A protein and the small-molecule ligand that binds it are described below.
Small molecule (SMILES): CC(=O)N[C@@H]1[C@@H](O)[C@H](O)[C@@H](CO)O[C@H]1O

Binding-site contacts:
Ligand atom C2 contacts residue ASN393 of chain 1.C at 2.5 Å.
Ligand atom C8 contacts residue GLY390 of chain 1.C at 4.0 Å.
Ligand atom C3 contacts residue ASN393 of chain 1.C at 3.9 Å.
Ligand atom O7 contacts residue ASN393 of chain 1.C at 3.4 Å (h-bond).
Ligand atom O5 contacts residue ASN393 of chain 1.C at 2.5 Å (h-bond).
Ligand atom N2 contacts residue ASN393 of chain 1.C at 2.9 Å (h-bond).
Ligand atom C4 contacts residue ASN393 of chain 1.C at 4.4 Å.
Ligand atom C1 contacts residue ASN393 of chain 1.C at 1.5 Å.
Ligand atom C5 contacts residue ASN393 of chain 1.C at 3.8 Å.
Ligand atom C7 contacts residue ASN393 of chain 1.C at 3.3 Å.
Ligand atom C8 contacts residue ASN393 of chain 1.C at 4.1 Å.
Ligand atom C8 contacts residue SER389 of chain 1.C at 3.4 Å.
Ligand atom O7 contacts residue GLY390 of chain 1.C at 4.1 Å.

Sequence of chain 1.C:
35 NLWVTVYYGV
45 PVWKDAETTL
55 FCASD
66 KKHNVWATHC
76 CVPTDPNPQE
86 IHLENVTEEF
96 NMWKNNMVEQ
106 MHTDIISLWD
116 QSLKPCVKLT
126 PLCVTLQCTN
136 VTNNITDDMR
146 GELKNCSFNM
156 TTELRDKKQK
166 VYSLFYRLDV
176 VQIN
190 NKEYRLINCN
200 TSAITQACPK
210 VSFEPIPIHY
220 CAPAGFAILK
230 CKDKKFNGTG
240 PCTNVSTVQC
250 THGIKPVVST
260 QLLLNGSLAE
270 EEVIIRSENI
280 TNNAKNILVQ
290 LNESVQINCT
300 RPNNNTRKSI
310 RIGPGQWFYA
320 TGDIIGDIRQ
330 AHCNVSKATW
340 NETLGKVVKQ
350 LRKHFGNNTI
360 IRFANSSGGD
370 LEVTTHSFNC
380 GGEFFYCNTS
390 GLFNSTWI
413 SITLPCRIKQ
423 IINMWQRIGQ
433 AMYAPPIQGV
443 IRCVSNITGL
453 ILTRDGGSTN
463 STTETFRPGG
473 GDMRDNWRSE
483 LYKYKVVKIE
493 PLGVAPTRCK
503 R